Binding-site contacts:
Ligand atom O6 contacts residue ASN96 of chain 1.A at 4.3 Å.
Ligand atom C6 contacts residue THR98 of chain 1.A at 3.7 Å.
Ligand atom O7 contacts residue ASN99 of chain 1.A at 4.2 Å.
Ligand atom C5 contacts residue ASN96 of chain 1.A at 3.6 Å.
Ligand atom C7 contacts residue VAL101 of chain 1.A at 4.0 Å (hydrophobic).
Ligand atom C8 contacts residue PHE131 of chain 1.A at 4.0 Å (hydrophobic).
Ligand atom O7 contacts residue ASN96 of chain 1.A at 2.5 Å (h-bond).
Ligand atom O5 contacts residue THR98 of chain 1.A at 3.5 Å (h-bond).
Ligand atom N2 contacts residue ASN96 of chain 1.A at 3.0 Å (h-bond).
Ligand atom C1 contacts residue ASN96 of chain 1.A at 1.4 Å.
Ligand atom C5 contacts residue THR98 of chain 1.A at 4.3 Å.
Ligand atom C2 contacts residue ASN96 of chain 1.A at 2.4 Å.
Ligand atom C4 contacts residue ASN96 of chain 1.A at 4.1 Å.
Ligand atom O6 contacts residue THR98 of chain 1.A at 3.7 Å.
Ligand atom C7 contacts residue ASN96 of chain 1.A at 3.0 Å.
Ligand atom O5 contacts residue ASN96 of chain 1.A at 2.3 Å (h-bond).
Ligand atom O7 contacts residue VAL101 of chain 1.A at 3.2 Å.
Ligand atom C7 contacts residue VAL94 of chain 1.A at 4.5 Å (hydrophobic).
Ligand atom C3 contacts residue ASN96 of chain 1.A at 3.7 Å.
Ligand atom C8 contacts residue ASN96 of chain 1.A at 4.4 Å.
Ligand atom O7 contacts residue VAL94 of chain 1.A at 4.1 Å.
Ligand atom C8 contacts residue VAL94 of chain 1.A at 4.0 Å (hydrophobic).

The small molecule below binds the protein below.
Small molecule (SMILES): CC(=O)N[C@H]1[C@H](O[C@H]2[C@H](O)[C@@H](NC(C)=O)CO[C@@H]2CO)O[C@H](CO)[C@@H](O)[C@@H]1O

Sequence of chain 1.A:
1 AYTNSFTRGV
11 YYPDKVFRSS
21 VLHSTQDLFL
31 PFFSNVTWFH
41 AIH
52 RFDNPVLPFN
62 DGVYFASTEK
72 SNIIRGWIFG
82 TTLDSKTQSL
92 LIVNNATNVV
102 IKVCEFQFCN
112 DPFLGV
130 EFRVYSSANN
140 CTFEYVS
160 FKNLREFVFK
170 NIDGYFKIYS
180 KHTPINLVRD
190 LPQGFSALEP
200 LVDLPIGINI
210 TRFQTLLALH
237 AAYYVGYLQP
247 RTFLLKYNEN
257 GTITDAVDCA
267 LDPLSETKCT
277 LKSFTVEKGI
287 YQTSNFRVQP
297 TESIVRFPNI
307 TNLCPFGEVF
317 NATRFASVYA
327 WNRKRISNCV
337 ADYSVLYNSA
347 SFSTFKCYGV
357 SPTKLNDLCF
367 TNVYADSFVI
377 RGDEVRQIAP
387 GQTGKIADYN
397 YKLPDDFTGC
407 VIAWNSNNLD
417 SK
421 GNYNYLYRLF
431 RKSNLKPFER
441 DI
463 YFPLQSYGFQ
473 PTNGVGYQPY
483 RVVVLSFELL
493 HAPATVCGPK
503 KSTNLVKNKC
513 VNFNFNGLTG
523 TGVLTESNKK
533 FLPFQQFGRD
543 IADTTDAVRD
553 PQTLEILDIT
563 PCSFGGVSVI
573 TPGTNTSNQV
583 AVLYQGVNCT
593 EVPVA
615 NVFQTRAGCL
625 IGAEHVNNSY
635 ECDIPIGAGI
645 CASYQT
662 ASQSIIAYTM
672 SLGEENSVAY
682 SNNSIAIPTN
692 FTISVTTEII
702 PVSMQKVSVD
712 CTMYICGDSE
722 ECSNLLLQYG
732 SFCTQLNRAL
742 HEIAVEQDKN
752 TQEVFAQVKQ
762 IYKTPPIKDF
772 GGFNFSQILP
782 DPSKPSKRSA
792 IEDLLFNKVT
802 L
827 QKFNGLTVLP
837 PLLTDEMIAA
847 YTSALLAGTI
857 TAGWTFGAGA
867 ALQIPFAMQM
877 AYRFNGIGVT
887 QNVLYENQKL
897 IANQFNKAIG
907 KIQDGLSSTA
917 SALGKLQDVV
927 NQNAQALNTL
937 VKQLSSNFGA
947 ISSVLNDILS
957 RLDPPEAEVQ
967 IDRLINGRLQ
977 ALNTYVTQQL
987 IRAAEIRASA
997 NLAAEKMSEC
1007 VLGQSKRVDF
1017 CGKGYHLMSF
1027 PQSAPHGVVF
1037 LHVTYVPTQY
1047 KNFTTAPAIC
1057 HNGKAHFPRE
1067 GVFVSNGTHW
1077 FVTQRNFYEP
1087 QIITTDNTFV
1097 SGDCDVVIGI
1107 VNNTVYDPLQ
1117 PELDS